A protein and the small-molecule ligand that binds it are described below.
Small molecule (SMILES): CC(=O)N[C@@H]1[C@@H](O)[C@H](O)[C@@H](CO)O[C@H]1O

Binding-site contacts:
Ligand atom C2 contacts residue ASN391 of chain 1.A at 2.5 Å.
Ligand atom C5 contacts residue ASN391 of chain 1.A at 3.6 Å.
Ligand atom C3 contacts residue ASN391 of chain 1.A at 3.8 Å.
Ligand atom O5 contacts residue SER393 of chain 1.A at 4.1 Å.
Ligand atom C4 contacts residue GLN492 of chain 1.A at 4.3 Å.
Ligand atom O7 contacts residue ASN391 of chain 1.A at 3.6 Å (h-bond).
Ligand atom O6 contacts residue SER393 of chain 1.A at 3.6 Å.
Ligand atom O4 contacts residue HIS493 of chain 1.A at 3.9 Å.
Ligand atom C8 contacts residue ASN391 of chain 1.A at 4.5 Å.
Ligand atom C1 contacts residue SER393 of chain 1.A at 4.3 Å.
Ligand atom C6 contacts residue SER393 of chain 1.A at 4.4 Å.
Ligand atom O6 contacts residue LYS396 of chain 1.A at 2.4 Å (salt-bridge).
Ligand atom O4 contacts residue GLN492 of chain 1.A at 3.1 Å (h-bond).
Ligand atom C4 contacts residue ASN391 of chain 1.A at 4.3 Å.
Ligand atom N2 contacts residue ASN391 of chain 1.A at 3.0 Å (h-bond).
Ligand atom C6 contacts residue LYS396 of chain 1.A at 3.3 Å.
Ligand atom C5 contacts residue SER393 of chain 1.A at 4.0 Å.
Ligand atom O5 contacts residue ASN391 of chain 1.A at 2.3 Å (h-bond).
Ligand atom C1 contacts residue ASN391 of chain 1.A at 1.4 Å.
Ligand atom C7 contacts residue ASN391 of chain 1.A at 3.4 Å.
Ligand atom O6 contacts residue HIS493 of chain 1.A at 3.8 Å.

Sequence of chain 1.A:
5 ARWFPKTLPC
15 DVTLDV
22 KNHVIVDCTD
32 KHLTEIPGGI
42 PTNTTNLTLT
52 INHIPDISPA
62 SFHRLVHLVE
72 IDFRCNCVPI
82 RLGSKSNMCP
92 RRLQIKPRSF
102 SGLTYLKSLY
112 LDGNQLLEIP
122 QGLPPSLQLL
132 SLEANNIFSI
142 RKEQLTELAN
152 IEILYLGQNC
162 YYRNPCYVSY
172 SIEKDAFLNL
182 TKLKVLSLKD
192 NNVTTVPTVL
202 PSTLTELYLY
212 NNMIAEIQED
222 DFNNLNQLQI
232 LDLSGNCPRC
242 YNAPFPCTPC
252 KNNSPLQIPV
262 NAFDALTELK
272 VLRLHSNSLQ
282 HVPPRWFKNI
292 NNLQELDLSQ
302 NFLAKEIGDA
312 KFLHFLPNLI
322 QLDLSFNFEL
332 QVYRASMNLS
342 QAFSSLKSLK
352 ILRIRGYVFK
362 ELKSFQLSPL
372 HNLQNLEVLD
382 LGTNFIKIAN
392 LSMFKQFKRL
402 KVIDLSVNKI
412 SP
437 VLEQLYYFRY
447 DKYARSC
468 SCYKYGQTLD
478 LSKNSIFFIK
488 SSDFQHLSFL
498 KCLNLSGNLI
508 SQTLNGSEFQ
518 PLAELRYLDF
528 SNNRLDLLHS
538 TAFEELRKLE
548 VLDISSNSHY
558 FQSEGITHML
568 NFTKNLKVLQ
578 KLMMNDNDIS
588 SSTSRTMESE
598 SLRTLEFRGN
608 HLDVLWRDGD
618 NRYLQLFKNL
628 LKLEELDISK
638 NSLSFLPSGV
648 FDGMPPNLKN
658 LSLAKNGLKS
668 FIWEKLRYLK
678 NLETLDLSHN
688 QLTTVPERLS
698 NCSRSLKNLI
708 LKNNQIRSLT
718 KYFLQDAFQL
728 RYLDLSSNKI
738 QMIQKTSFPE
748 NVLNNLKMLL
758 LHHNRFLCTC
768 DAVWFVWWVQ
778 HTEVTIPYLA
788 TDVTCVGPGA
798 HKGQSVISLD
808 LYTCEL